This protein binds this small molecule.
Small molecule (SMILES): CC(=O)N[C@H]1[C@H](O[C@H]2[C@H](O)[C@@H](NC(C)=O)CO[C@@H]2CO[C@@H]2O[C@@H](C)[C@@H](O)[C@@H](O)[C@@H]2O)O[C@H](CO)[C@@H](O)[C@@H]1O

Sequence of chain 12.B:
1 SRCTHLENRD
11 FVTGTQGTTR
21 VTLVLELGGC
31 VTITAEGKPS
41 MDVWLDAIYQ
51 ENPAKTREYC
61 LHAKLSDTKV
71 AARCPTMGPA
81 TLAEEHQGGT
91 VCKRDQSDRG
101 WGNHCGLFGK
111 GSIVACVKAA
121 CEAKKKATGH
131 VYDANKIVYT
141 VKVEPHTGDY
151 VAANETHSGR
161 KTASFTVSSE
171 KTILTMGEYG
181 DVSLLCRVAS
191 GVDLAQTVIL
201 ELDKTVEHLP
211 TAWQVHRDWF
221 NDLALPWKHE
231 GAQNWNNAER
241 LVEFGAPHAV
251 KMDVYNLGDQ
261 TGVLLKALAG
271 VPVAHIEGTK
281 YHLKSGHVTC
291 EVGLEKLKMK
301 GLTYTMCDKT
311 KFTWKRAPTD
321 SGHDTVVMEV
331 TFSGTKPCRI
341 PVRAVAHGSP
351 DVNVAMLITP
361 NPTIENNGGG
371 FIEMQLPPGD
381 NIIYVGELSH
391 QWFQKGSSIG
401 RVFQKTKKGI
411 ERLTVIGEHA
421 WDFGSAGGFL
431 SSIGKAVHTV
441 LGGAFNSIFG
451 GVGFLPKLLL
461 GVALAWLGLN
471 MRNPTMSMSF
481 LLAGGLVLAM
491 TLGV

Binding-site contacts:
Ligand atom C1 contacts residue ASN154 of chain 12.A at 1.4 Å.
Ligand atom N2 contacts residue ASN154 of chain 12.A at 2.9 Å (h-bond).
Ligand atom C5 contacts residue HIS104 of chain 12.B at 3.2 Å.
Ligand atom C8 contacts residue HIS104 of chain 12.B at 4.5 Å.
Ligand atom C2 contacts residue ASN154 of chain 12.A at 2.4 Å.
Ligand atom C5 contacts residue ASN154 of chain 12.A at 3.6 Å.
Ligand atom O5 contacts residue HIS104 of chain 12.B at 3.1 Å.
Ligand atom C3 contacts residue ASN154 of chain 12.A at 3.8 Å.
Ligand atom C1 contacts residue HIS104 of chain 12.B at 3.7 Å.
Ligand atom O7 contacts residue ASN154 of chain 12.A at 3.4 Å (h-bond).
Ligand atom C6 contacts residue VAL250 of chain 12.B at 4.3 Å (hydrophobic).
Ligand atom C4 contacts residue ASN154 of chain 12.A at 4.2 Å.
Ligand atom C7 contacts residue ASN154 of chain 12.A at 3.4 Å.
Ligand atom C8 contacts residue ASN154 of chain 12.A at 3.7 Å.
Ligand atom C6 contacts residue HIS104 of chain 12.B at 3.5 Å.
Ligand atom C4 contacts residue HIS104 of chain 12.B at 4.5 Å.
Ligand atom O5 contacts residue ASN154 of chain 12.A at 2.3 Å (h-bond).

Sequence of chain 12.A:
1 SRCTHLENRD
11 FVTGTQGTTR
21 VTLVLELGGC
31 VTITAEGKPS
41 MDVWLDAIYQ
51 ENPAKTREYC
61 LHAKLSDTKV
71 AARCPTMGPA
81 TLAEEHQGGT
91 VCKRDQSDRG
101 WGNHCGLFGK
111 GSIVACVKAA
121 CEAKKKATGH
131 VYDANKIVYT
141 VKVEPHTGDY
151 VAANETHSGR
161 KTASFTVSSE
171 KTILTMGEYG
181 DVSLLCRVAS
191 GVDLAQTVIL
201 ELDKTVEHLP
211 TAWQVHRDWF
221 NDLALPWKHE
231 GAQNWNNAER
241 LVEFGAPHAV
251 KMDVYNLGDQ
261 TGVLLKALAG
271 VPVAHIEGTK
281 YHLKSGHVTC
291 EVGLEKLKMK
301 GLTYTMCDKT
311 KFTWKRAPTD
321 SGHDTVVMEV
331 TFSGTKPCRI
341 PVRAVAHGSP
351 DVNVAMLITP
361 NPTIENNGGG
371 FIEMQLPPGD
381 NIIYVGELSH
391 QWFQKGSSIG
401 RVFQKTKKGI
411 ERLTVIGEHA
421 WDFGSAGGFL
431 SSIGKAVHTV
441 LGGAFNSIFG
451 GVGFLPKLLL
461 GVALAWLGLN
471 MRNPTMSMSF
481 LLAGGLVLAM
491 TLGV